Sequence of chain 1.B:
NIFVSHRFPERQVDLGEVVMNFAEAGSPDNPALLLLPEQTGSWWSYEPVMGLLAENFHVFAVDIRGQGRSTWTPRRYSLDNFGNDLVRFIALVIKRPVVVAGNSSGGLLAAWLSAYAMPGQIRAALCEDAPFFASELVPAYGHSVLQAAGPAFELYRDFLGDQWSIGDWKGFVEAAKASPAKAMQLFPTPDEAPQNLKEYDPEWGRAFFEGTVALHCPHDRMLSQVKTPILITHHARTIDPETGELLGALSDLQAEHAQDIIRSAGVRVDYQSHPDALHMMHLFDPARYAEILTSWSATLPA

The small molecule below binds the protein below.
Small molecule (SMILES): C[C@H](O)CCCC(=O)CCC/C=C/c1cc(O)cc(O)c1C(=O)O

Binding-site contacts:
Ligand atom C5 contacts residue PHE177 of chain 1.B at 3.7 Å (hydrophobic).
Ligand atom C11 contacts residue LEU210 of chain 1.B at 3.4 Å (hydrophobic).
Ligand atom O10 contacts residue LEU210 of chain 1.B at 3.1 Å (h-bond).
Ligand atom C2 contacts residue SER128 of chain 1.B at 3.1 Å.
Ligand atom O2 contacts residue SER129 of chain 1.B at 3.0 Å.
Ligand atom O13 contacts residue SER129 of chain 1.B at 3.7 Å.
Ligand atom O13 contacts residue GLU62 of chain 1.B at 3.7 Å.
Ligand atom C4 contacts residue PHE177 of chain 1.B at 3.5 Å (hydrophobic).
Ligand atom C3 contacts residue PHE177 of chain 1.B at 3.7 Å (hydrophobic).
Ligand atom O2 contacts residue GLN63 of chain 1.B at 3.5 Å (h-bond).
Ligand atom C4P contacts residue GLY272 of chain 1.B at 3.3 Å.
Ligand atom C9P contacts residue HIS303 of chain 1.B at 3.6 Å.
Ligand atom O13 contacts residue SER128 of chain 1.B at 2.5 Å (h-bond).
Ligand atom O4 contacts residue ALA173 of chain 1.B at 3.5 Å.
Ligand atom C3P contacts residue GLY272 of chain 1.B at 3.8 Å.
Ligand atom C3P contacts residue ALA273 of chain 1.B at 3.8 Å (hydrophobic).
Ligand atom C6P contacts residue LEU210 of chain 1.B at 3.6 Å (hydrophobic).
Ligand atom C5P contacts residue GLY272 of chain 1.B at 3.6 Å.
Ligand atom C4 contacts residue ALA173 of chain 1.B at 3.8 Å (hydrophobic).
Ligand atom C4P contacts residue ALA273 of chain 1.B at 3.4 Å (hydrophobic).
Ligand atom C4P contacts residue HIS303 of chain 1.B at 3.3 Å.
Ligand atom O4 contacts residue SER159 of chain 1.B at 3.5 Å.
Ligand atom C3 contacts residue PRO155 of chain 1.B at 3.6 Å (hydrophobic).
Ligand atom C5 contacts residue ALA173 of chain 1.B at 3.3 Å (hydrophobic).
Ligand atom O12 contacts residue SER128 of chain 1.B at 3.1 Å (h-bond).
Ligand atom C1 contacts residue SER128 of chain 1.B at 2.9 Å.
Ligand atom O2 contacts residue SER128 of chain 1.B at 2.9 Å (h-bond).
Ligand atom C8P contacts residue LEU210 of chain 1.B at 3.4 Å (hydrophobic).
Ligand atom C7P contacts residue LEU210 of chain 1.B at 3.7 Å (hydrophobic).
Ligand atom O6P contacts residue LEU210 of chain 1.B at 3.3 Å.
Ligand atom O12 contacts residue HIS303 of chain 1.B at 3.1 Å (h-bond).
Ligand atom C5P contacts residue LEU210 of chain 1.B at 3.8 Å (hydrophobic).
Ligand atom C3P contacts residue HIS303 of chain 1.B at 3.5 Å.
Ligand atom O6P contacts residue PHE211 of chain 1.B at 3.4 Å.
Ligand atom O4 contacts residue PHE177 of chain 1.B at 3.7 Å.
Ligand atom C2P contacts residue HIS303 of chain 1.B at 3.5 Å.
Ligand atom C12 contacts residue SER128 of chain 1.B at 2.6 Å.
Ligand atom C10 contacts residue LEU210 of chain 1.B at 3.7 Å (hydrophobic).
Ligand atom C11 contacts residue PHE211 of chain 1.B at 3.4 Å (hydrophobic).
Ligand atom O13 contacts residue GLN63 of chain 1.B at 2.9 Å (h-bond).